The small molecule below binds the protein below.
Small molecule (SMILES): CC(=O)N[C@@H]1[C@@H](O)[C@H](O)[C@@H](CO)O[C@H]1O

Sequence of chain 1.C:
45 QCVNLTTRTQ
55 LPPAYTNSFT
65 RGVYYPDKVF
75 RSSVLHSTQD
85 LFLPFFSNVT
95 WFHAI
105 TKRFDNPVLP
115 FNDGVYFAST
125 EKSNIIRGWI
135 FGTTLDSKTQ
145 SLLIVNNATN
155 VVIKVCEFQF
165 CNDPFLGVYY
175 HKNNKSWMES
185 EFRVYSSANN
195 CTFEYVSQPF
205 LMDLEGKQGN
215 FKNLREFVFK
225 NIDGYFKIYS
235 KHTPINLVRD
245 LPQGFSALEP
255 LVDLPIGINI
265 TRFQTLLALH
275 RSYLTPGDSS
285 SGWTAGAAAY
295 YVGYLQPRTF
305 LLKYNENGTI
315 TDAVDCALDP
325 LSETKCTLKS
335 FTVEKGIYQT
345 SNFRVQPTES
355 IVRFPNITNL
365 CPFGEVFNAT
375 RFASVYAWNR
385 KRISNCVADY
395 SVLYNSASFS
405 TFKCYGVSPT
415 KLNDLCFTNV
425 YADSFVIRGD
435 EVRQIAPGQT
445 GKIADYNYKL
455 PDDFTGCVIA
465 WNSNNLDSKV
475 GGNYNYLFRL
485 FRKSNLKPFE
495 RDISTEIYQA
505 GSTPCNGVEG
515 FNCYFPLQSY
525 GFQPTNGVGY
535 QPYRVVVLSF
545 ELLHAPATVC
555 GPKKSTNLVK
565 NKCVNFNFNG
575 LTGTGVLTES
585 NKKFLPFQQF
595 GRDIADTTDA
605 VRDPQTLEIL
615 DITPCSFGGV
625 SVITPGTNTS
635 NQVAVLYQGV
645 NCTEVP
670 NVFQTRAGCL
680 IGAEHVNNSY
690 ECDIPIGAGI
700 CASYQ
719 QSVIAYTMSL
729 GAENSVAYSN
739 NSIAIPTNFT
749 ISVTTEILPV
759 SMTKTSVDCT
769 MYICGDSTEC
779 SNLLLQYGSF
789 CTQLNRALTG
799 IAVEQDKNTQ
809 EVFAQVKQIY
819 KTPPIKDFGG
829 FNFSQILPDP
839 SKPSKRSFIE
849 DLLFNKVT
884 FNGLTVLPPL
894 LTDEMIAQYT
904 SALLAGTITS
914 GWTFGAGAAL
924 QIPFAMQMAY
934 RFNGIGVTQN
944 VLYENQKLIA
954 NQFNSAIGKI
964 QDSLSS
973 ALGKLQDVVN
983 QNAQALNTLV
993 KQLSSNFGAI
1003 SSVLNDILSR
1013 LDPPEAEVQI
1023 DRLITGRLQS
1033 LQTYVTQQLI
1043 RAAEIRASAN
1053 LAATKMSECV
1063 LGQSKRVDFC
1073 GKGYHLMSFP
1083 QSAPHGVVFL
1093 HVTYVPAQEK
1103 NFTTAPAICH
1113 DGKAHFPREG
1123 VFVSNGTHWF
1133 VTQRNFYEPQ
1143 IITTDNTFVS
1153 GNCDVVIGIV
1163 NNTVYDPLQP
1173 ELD

Binding-site contacts:
Ligand atom C5 contacts residue VAL156 of chain 1.C at 4.0 Å (hydrophobic).
Ligand atom O3 contacts residue THR153 of chain 1.C at 4.4 Å.
Ligand atom N2 contacts residue THR153 of chain 1.C at 3.5 Å.
Ligand atom C8 contacts residue THR153 of chain 1.C at 4.1 Å.
Ligand atom O7 contacts residue ASN151 of chain 1.C at 3.3 Å (h-bond).
Ligand atom C5 contacts residue THR153 of chain 1.C at 4.2 Å.
Ligand atom C4 contacts residue ASN151 of chain 1.C at 4.2 Å.
Ligand atom C8 contacts residue ALA152 of chain 1.C at 3.9 Å (hydrophobic).
Ligand atom C3 contacts residue ASN151 of chain 1.C at 3.8 Å.
Ligand atom C5 contacts residue ASN154 of chain 1.C at 4.3 Å.
Ligand atom C7 contacts residue ASN151 of chain 1.C at 3.1 Å.
Ligand atom O7 contacts residue GLU183 of chain 1.C at 3.9 Å.
Ligand atom O5 contacts residue THR153 of chain 1.C at 4.2 Å.
Ligand atom C6 contacts residue VAL200 of chain 1.C at 4.1 Å (hydrophobic).
Ligand atom C8 contacts residue GLU183 of chain 1.C at 3.8 Å.
Ligand atom C2 contacts residue THR153 of chain 1.C at 3.6 Å.
Ligand atom C1 contacts residue ASN151 of chain 1.C at 1.4 Å.
Ligand atom O5 contacts residue ASN151 of chain 1.C at 2.4 Å (h-bond).
Ligand atom N2 contacts residue ASN151 of chain 1.C at 2.8 Å (h-bond).
Ligand atom C8 contacts residue ASN151 of chain 1.C at 4.1 Å.
Ligand atom O5 contacts residue VAL156 of chain 1.C at 3.6 Å.
Ligand atom O6 contacts residue VAL156 of chain 1.C at 4.3 Å.
Ligand atom C7 contacts residue THR153 of chain 1.C at 4.3 Å.
Ligand atom C1 contacts residue VAL156 of chain 1.C at 4.3 Å (hydrophobic).
Ligand atom C1 contacts residue THR153 of chain 1.C at 3.3 Å.
Ligand atom C5 contacts residue ASN151 of chain 1.C at 3.7 Å.
Ligand atom C3 contacts residue THR153 of chain 1.C at 3.6 Å.
Ligand atom C4 contacts residue THR153 of chain 1.C at 4.5 Å.
Ligand atom C6 contacts residue VAL156 of chain 1.C at 3.9 Å (hydrophobic).
Ligand atom C7 contacts residue GLU183 of chain 1.C at 4.4 Å.
Ligand atom C2 contacts residue ASN151 of chain 1.C at 2.5 Å.